The protein below binds the small molecule below.
Small molecule (SMILES): CC[C@H](C)[C@H](NC(=O)[C@H](CCCCN)NC(=O)[C@@H](N)Cc1cnc[nH]1)C(=O)N[C@@H](CC(C)C)C(=O)N[C@@H](CC1=NC=NC1)C(=O)N[C@@H](CCCN=C(N)N)C(=O)N[C@@H](CC(C)C)C(=O)N[C@@H](CC(C)C)C(=O)N[C@@H](C)C=O

Binding-site contacts:
Ligand atom N contacts residue GLU293 of chain 1.A at 2.8 Å (salt-bridge).
Ligand atom CB contacts residue GLU293 of chain 1.A at 3.5 Å.
Ligand atom CA contacts residue GLU293 of chain 1.A at 3.7 Å.
Ligand atom CE1 contacts residue GLU298 of chain 1.A at 3.6 Å.
Ligand atom CD1 contacts residue ILE135 of chain 1.A at 3.9 Å (hydrophobic).
Ligand atom CG contacts residue GLU293 of chain 1.A at 3.5 Å.
Ligand atom CG contacts residue PRO281 of chain 2.A at 3.8 Å (hydrophobic).
Ligand atom CE1 contacts residue VAL299 of chain 1.A at 3.9 Å (hydrophobic).
Ligand atom N contacts residue GLU293 of chain 1.A at 3.4 Å (salt-bridge).
Ligand atom CB contacts residue GLU293 of chain 1.A at 3.4 Å.
Ligand atom C contacts residue GLU293 of chain 1.A at 3.4 Å.
Ligand atom CD1 contacts residue GLU293 of chain 1.A at 3.7 Å.
Ligand atom CG2 contacts residue LEU290 of chain 1.A at 3.8 Å (hydrophobic).
Ligand atom NE2 contacts residue ILE135 of chain 1.A at 3.8 Å.
Ligand atom O contacts residue ARG127 of chain 1.A at 3.9 Å.
Ligand atom NE2 contacts residue GLU298 of chain 1.A at 3.4 Å (salt-bridge).
Ligand atom CD1 contacts residue PRO289 of chain 1.A at 3.7 Å (hydrophobic).
Ligand atom CA contacts residue GLU293 of chain 1.A at 3.5 Å.
Ligand atom NE2 contacts residue LYS139 of chain 1.A at 3.0 Å (salt-bridge).
Ligand atom CD1 contacts residue GLU293 of chain 1.A at 3.8 Å.
Ligand atom CD2 contacts residue GLN134 of chain 1.A at 3.8 Å.
Ligand atom CG1 contacts residue GLU293 of chain 1.A at 3.4 Å.
Ligand atom O contacts residue LYS121 of chain 1.A at 3.0 Å (salt-bridge).
Ligand atom CD2 contacts residue ILE117 of chain 1.A at 3.7 Å (hydrophobic).
Ligand atom CB contacts residue PRO281 of chain 2.A at 3.7 Å (hydrophobic).
Ligand atom NE contacts residue GLU282 of chain 2.A at 2.9 Å (salt-bridge).
Ligand atom CG contacts residue GLU293 of chain 1.A at 3.5 Å.
Ligand atom CE1 contacts residue LYS139 of chain 1.A at 3.9 Å.
Ligand atom CD1 contacts residue VAL294 of chain 1.A at 3.8 Å (hydrophobic).
Ligand atom CD contacts residue GLU282 of chain 2.A at 3.2 Å.
Ligand atom C contacts residue GLU293 of chain 1.A at 3.7 Å.
Ligand atom ND1 contacts residue ILE135 of chain 1.A at 3.6 Å.
Ligand atom O contacts residue GLU293 of chain 1.A at 3.4 Å (salt-bridge).
Ligand atom CD1 contacts residue MET285 of chain 2.A at 3.9 Å (hydrophobic).
Ligand atom N contacts residue GLU293 of chain 1.A at 3.1 Å (salt-bridge).
Ligand atom CG contacts residue GLU282 of chain 2.A at 3.6 Å.
Ligand atom CD1 contacts residue ILE117 of chain 1.A at 3.7 Å (hydrophobic).
Ligand atom CE1 contacts residue ILE135 of chain 1.A at 3.7 Å (hydrophobic).
Ligand atom CA contacts residue GLU293 of chain 1.A at 3.7 Å.
Ligand atom CD1 contacts residue LEU290 of chain 1.A at 3.9 Å (hydrophobic).

Sequence of chain 1.A:
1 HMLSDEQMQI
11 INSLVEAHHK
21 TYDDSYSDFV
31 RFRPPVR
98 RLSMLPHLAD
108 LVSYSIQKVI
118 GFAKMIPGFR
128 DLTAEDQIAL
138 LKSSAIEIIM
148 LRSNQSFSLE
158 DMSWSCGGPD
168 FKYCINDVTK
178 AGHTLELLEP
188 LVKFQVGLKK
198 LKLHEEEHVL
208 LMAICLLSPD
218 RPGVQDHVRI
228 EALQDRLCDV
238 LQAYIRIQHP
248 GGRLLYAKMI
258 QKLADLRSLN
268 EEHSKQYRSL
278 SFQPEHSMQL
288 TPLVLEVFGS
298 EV

Sequence of chain 2.A:
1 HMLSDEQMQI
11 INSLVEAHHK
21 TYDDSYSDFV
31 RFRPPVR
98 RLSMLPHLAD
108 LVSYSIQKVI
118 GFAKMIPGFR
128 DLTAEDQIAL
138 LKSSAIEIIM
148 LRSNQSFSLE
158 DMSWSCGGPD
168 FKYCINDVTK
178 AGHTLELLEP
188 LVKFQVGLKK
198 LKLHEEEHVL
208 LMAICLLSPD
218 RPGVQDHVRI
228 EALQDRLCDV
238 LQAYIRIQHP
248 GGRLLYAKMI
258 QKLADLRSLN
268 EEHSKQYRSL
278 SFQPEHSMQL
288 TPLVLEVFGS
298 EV